A protein and the small-molecule ligand that binds it are described below.
Small molecule (SMILES): CC(=O)N[C@@H]1[C@@H](O)[C@H](O)[C@@H](CO)O[C@H]1O

Sequence of chain 1.D:
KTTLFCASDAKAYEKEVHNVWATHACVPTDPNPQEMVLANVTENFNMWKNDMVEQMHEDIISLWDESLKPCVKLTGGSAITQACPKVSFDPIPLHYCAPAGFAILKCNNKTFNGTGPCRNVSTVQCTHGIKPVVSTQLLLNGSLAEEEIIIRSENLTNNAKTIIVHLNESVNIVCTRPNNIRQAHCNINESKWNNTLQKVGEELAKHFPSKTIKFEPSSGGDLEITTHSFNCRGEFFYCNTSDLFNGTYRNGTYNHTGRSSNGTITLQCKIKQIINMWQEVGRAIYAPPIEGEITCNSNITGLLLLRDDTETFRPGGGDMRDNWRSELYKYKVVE

Binding-site contacts:
Ligand atom C1 contacts residue THR120 of chain 1.D at 3.8 Å.
Ligand atom C7 contacts residue ILE156 of chain 1.D at 4.3 Å (hydrophobic).
Ligand atom O5 contacts residue ASN118 of chain 1.D at 2.4 Å (h-bond).
Ligand atom N2 contacts residue ASN118 of chain 1.D at 2.8 Å (h-bond).
Ligand atom O7 contacts residue ASN118 of chain 1.D at 3.0 Å (h-bond).
Ligand atom C2 contacts residue ASN118 of chain 1.D at 2.4 Å.
Ligand atom C1 contacts residue ASN118 of chain 1.D at 1.4 Å.
Ligand atom O7 contacts residue HIS220 of chain 1.D at 3.4 Å (h-bond).
Ligand atom C7 contacts residue ASN118 of chain 1.D at 3.1 Å.
Ligand atom O7 contacts residue ILE156 of chain 1.D at 4.2 Å.
Ligand atom C6 contacts residue THR120 of chain 1.D at 4.4 Å.
Ligand atom C8 contacts residue LEU161 of chain 1.D at 3.7 Å (hydrophobic).
Ligand atom C8 contacts residue SER158 of chain 1.D at 3.9 Å.
Ligand atom C5 contacts residue ASN118 of chain 1.D at 3.7 Å.
Ligand atom C4 contacts residue ASN118 of chain 1.D at 4.2 Å.
Ligand atom C7 contacts residue HIS220 of chain 1.D at 4.4 Å.
Ligand atom O6 contacts residue GLY121 of chain 1.D at 4.1 Å.
Ligand atom C8 contacts residue ASN118 of chain 1.D at 4.2 Å.
Ligand atom O6 contacts residue PRO122 of chain 1.D at 3.6 Å.
Ligand atom C8 contacts residue ILE156 of chain 1.D at 3.8 Å (hydrophobic).
Ligand atom C3 contacts residue ASN118 of chain 1.D at 3.8 Å.
Ligand atom C3 contacts residue THR120 of chain 1.D at 4.3 Å.
Ligand atom O6 contacts residue THR120 of chain 1.D at 3.5 Å (h-bond).
Ligand atom C7 contacts residue LEU161 of chain 1.D at 4.5 Å (hydrophobic).
Ligand atom C5 contacts residue THR120 of chain 1.D at 3.9 Å.
Ligand atom O5 contacts residue THR120 of chain 1.D at 3.9 Å.